The protein below binds the small molecule below.
Small molecule (SMILES): CC(C)CCC[C@@H](C)[C@H]1CC[C@H]2[C@@H]3CC=C4C[C@@H](O)CC[C@]4(C)[C@H]3CC[C@]12C

Binding-site contacts:
Ligand atom C4 contacts residue ILE334 of chain 1.D at 3.8 Å (hydrophobic).
Ligand atom C25 contacts residue PHE475 of chain 1.D at 4.1 Å (hydrophobic).
Ligand atom C7 contacts residue ILE334 of chain 1.D at 4.2 Å (hydrophobic).
Ligand atom C19 contacts residue TYR317 of chain 1.D at 3.9 Å (hydrophobic).
Ligand atom C5 contacts residue ILE334 of chain 1.D at 4.0 Å (hydrophobic).
Ligand atom C4 contacts residue THR331 of chain 1.D at 3.8 Å.
Ligand atom C18 contacts residue VAL467 of chain 1.D at 4.4 Å (hydrophobic).
Ligand atom C22 contacts residue CYS471 of chain 1.D at 3.1 Å (hydrophobic).
Ligand atom C20 contacts residue CYS471 of chain 1.D at 4.4 Å (hydrophobic).
Ligand atom C27 contacts residue ALA474 of chain 1.D at 3.6 Å (hydrophobic).
Ligand atom C24 contacts residue CYS471 of chain 1.D at 4.1 Å (hydrophobic).
Ligand atom C26 contacts residue PHE475 of chain 1.D at 4.3 Å (hydrophobic).
Ligand atom C3 contacts residue THR331 of chain 1.D at 4.0 Å.
Ligand atom C2 contacts residue THR331 of chain 1.D at 3.6 Å.
Ligand atom C23 contacts residue CYS471 of chain 1.D at 3.4 Å (hydrophobic).
Ligand atom O1 contacts residue TRP330 of chain 1.D at 3.3 Å.
Ligand atom C27 contacts residue PHE478 of chain 1.D at 4.1 Å (hydrophobic).
Ligand atom C22 contacts residue VAL467 of chain 1.D at 4.4 Å (hydrophobic).
Ligand atom C6 contacts residue ILE334 of chain 1.D at 3.2 Å (hydrophobic).
Ligand atom O1 contacts residue THR331 of chain 1.D at 3.8 Å.
Ligand atom C4 contacts residue TRP330 of chain 1.D at 3.9 Å (hydrophobic).
Ligand atom C19 contacts residue THR331 of chain 1.D at 3.4 Å.
Ligand atom C25 contacts residue ALA474 of chain 1.D at 4.4 Å (hydrophobic).
Ligand atom C20 contacts residue VAL467 of chain 1.D at 4.3 Å (hydrophobic).

Sequence of chain 1.D:
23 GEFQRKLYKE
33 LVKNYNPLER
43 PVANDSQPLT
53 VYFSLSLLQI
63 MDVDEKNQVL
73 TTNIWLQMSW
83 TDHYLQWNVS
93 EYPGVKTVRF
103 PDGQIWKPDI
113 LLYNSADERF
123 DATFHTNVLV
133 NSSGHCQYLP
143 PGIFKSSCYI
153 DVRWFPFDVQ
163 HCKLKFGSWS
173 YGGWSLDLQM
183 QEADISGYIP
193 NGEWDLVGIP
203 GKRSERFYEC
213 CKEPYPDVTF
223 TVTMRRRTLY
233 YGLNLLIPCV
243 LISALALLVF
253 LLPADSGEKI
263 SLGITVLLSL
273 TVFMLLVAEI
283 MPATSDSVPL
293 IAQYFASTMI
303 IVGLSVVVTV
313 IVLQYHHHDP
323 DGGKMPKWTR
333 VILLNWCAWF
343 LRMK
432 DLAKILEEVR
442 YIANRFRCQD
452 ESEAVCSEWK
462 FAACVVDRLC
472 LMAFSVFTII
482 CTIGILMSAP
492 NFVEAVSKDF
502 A